Binding-site contacts:
Ligand atom O contacts residue TYR166 of chain 1.I at 3.4 Å.
Ligand atom SG contacts residue ZN1 of chain 1.EA at 2.4 Å.
Ligand atom CE2 contacts residue THR49 of chain 1.J at 3.8 Å.
Ligand atom SG contacts residue CYS271 of chain 1.J at 4.2 Å.
Ligand atom O contacts residue GLN167 of chain 1.I at 2.9 Å (h-bond).
Ligand atom CG2 contacts residue MGM1 of chain 1.FA at 4.1 Å.
Ligand atom SG contacts residue HIS321 of chain 1.J at 3.4 Å (h-bond).
Ligand atom CA contacts residue ARG173 of chain 1.J at 3.9 Å.
Ligand atom CZ contacts residue MGM1 of chain 1.FA at 3.8 Å.
Ligand atom O contacts residue ARG173 of chain 1.J at 2.8 Å (salt-bridge).
Ligand atom CB contacts residue SER46 of chain 1.J at 4.0 Å.
Ligand atom N contacts residue TYR166 of chain 1.I at 3.8 Å.
Ligand atom CE1 contacts residue ALA123 of chain 1.J at 3.2 Å (hydrophobic).
Ligand atom C contacts residue LYS311 of chain 1.J at 4.1 Å.
Ligand atom CA contacts residue TYR166 of chain 1.I at 4.0 Å (hydrophobic).
Ligand atom O contacts residue LEU320 of chain 1.J at 3.7 Å.
Ligand atom CD1 contacts residue LEU320 of chain 1.J at 3.7 Å (hydrophobic).
Ligand atom CB contacts residue HIS321 of chain 1.J at 3.6 Å.
Ligand atom O contacts residue MGM1 of chain 1.FA at 3.7 Å.
Ligand atom O contacts residue LYS311 of chain 1.J at 3.3 Å (salt-bridge).
Ligand atom N contacts residue LYS311 of chain 1.J at 3.3 Å.
Ligand atom O contacts residue TYR166 of chain 1.I at 3.4 Å.
Ligand atom O contacts residue MGM1 of chain 1.FA at 3.8 Å.
Ligand atom C contacts residue ARG173 of chain 1.J at 3.7 Å.
Ligand atom SG contacts residue ASP269 of chain 1.J at 3.0 Å (salt-bridge).
Ligand atom CB contacts residue MGM1 of chain 1.FA at 4.1 Å.
Ligand atom CZ contacts residue ALA123 of chain 1.J at 3.4 Å (hydrophobic).
Ligand atom CE1 contacts residue MGM1 of chain 1.FA at 3.8 Å.
Ligand atom N contacts residue HIS321 of chain 1.J at 4.0 Å.
Ligand atom CG1 contacts residue LEU320 of chain 1.J at 4.1 Å (hydrophobic).
Ligand atom SG contacts residue LYS311 of chain 1.J at 3.8 Å.
Ligand atom CD1 contacts residue ARG173 of chain 1.J at 4.0 Å.
Ligand atom C contacts residue TYR166 of chain 1.I at 3.5 Å (hydrophobic).
Ligand atom C contacts residue TYR166 of chain 1.I at 3.7 Å (hydrophobic).
Ligand atom CB contacts residue ZN1 of chain 1.EA at 3.5 Å.
Ligand atom OXT contacts residue TYR166 of chain 1.I at 3.8 Å.
Ligand atom CE2 contacts residue MGM1 of chain 1.FA at 4.0 Å.
Ligand atom CA contacts residue TYR166 of chain 1.I at 3.9 Å (hydrophobic).
Ligand atom O contacts residue TYR166 of chain 1.I at 4.0 Å.
Ligand atom C contacts residue GLN167 of chain 1.I at 4.0 Å.

Sequence of chain 1.I:
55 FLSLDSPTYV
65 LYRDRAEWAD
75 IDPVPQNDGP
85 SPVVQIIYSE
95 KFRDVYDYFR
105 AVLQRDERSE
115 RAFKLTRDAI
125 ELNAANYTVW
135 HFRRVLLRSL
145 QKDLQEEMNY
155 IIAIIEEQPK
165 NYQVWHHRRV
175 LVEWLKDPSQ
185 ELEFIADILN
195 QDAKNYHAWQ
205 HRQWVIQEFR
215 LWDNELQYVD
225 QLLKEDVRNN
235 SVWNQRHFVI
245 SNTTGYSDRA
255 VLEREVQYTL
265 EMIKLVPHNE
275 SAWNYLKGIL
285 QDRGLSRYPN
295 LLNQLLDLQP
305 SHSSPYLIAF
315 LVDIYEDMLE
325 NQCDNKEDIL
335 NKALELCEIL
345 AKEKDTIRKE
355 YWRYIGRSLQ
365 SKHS

A protein and the small-molecule ligand that binds it are described below.
Small molecule (SMILES): CC[C@H](C)[C@H](NC(=O)[C@@H](NC(=O)[C@H](CS)NC(=O)[C@@H](N)CCCCN)C(C)C)C(=O)N[C@@H](Cc1ccccc1)C(=O)O

Sequence of chain 1.J:
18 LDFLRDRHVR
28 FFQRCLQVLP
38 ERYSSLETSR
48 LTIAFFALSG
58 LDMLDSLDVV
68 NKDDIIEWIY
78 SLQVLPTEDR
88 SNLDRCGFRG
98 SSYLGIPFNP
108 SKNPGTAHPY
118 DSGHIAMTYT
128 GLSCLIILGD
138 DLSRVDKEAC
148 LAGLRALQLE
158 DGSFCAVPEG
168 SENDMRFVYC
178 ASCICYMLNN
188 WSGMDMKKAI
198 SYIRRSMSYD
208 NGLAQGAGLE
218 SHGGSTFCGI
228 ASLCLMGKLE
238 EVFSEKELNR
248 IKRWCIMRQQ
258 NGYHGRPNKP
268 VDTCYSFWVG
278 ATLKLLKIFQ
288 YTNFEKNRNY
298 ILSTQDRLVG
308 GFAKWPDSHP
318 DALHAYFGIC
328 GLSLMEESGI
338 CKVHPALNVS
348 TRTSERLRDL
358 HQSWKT